The protein below binds the small molecule below.
Small molecule (SMILES): N[C@@H](CO)C(=O)O

Sequence of chain 1.A:
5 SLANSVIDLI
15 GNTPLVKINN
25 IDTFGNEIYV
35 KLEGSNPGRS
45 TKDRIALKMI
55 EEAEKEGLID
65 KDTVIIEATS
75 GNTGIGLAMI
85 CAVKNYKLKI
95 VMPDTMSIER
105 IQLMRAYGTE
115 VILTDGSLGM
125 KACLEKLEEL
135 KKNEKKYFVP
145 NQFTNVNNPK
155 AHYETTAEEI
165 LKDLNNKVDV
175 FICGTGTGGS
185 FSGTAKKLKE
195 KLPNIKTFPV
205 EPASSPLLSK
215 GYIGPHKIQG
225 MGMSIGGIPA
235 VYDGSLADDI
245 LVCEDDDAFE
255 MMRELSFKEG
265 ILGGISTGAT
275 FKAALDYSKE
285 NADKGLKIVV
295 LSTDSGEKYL

Binding-site contacts:
Ligand atom C contacts residue THR77 of chain 1.A at 3.4 Å.
Ligand atom CB contacts residue SER74 of chain 1.A at 3.6 Å.
Ligand atom C contacts residue GLN146 of chain 1.A at 3.7 Å.
Ligand atom N contacts residue LYS46 of chain 1.A at 2.4 Å (salt-bridge).
Ligand atom C contacts residue SER74 of chain 1.A at 3.2 Å.
Ligand atom CB contacts residue GLN146 of chain 1.A at 3.6 Å.
Ligand atom CA contacts residue PLP1 of chain 1.E at 2.3 Å.
Ligand atom OG contacts residue GLN146 of chain 1.A at 3.9 Å.
Ligand atom CB contacts residue LYS46 of chain 1.A at 4.0 Å.
Ligand atom C contacts residue LYS46 of chain 1.A at 3.1 Å.
Ligand atom C contacts residue THR73 of chain 1.A at 3.5 Å.
Ligand atom OG contacts residue SER74 of chain 1.A at 2.6 Å (h-bond).
Ligand atom CA contacts residue THR77 of chain 1.A at 4.0 Å.
Ligand atom O contacts residue GLY75 of chain 1.A at 4.1 Å.
Ligand atom N contacts residue PLP1 of chain 1.E at 1.3 Å.
Ligand atom OXT contacts residue GLY75 of chain 1.A at 3.9 Å.
Ligand atom CB contacts residue THR181 of chain 1.A at 4.0 Å.
Ligand atom CB contacts residue PLP1 of chain 1.C at 3.5 Å.
Ligand atom O contacts residue ASN76 of chain 1.A at 3.3 Å (h-bond).
Ligand atom O contacts residue THR77 of chain 1.A at 2.8 Å (h-bond).
Ligand atom OXT contacts residue SER74 of chain 1.A at 3.0 Å (h-bond).
Ligand atom OXT contacts residue THR77 of chain 1.A at 3.5 Å (h-bond).
Ligand atom C contacts residue GLY75 of chain 1.A at 4.2 Å.
Ligand atom O contacts residue LYS46 of chain 1.A at 2.7 Å (salt-bridge).
Ligand atom O contacts residue THR73 of chain 1.A at 3.6 Å.
Ligand atom CB contacts residue PLP1 of chain 1.E at 3.4 Å.
Ligand atom N contacts residue PLP1 of chain 1.C at 1.6 Å.
Ligand atom CA contacts residue PLP1 of chain 1.C at 2.3 Å.
Ligand atom CA contacts residue LYS46 of chain 1.A at 2.6 Å.
Ligand atom OXT contacts residue THR73 of chain 1.A at 2.7 Å (h-bond).
Ligand atom C contacts residue PLP1 of chain 1.C at 3.4 Å.
Ligand atom CA contacts residue GLN146 of chain 1.A at 3.7 Å.
Ligand atom O contacts residue SER74 of chain 1.A at 3.7 Å.
Ligand atom O contacts residue PLP1 of chain 1.E at 3.5 Å.
Ligand atom N contacts residue SER74 of chain 1.A at 3.3 Å (h-bond).
Ligand atom OXT contacts residue GLN146 of chain 1.A at 2.9 Å (h-bond).
Ligand atom O contacts residue PLP1 of chain 1.C at 3.3 Å.
Ligand atom C contacts residue PLP1 of chain 1.E at 3.4 Å.
Ligand atom CA contacts residue SER74 of chain 1.A at 3.4 Å.
Ligand atom N contacts residue GLY224 of chain 1.A at 3.4 Å (h-bond).